Binding-site contacts:
Ligand atom C3 contacts residue ASN67 of chain 1.B at 3.8 Å.
Ligand atom C1 contacts residue THR69 of chain 1.B at 3.6 Å.
Ligand atom O6 contacts residue LEU70 of chain 1.B at 4.4 Å.
Ligand atom N2 contacts residue THR69 of chain 1.B at 4.4 Å.
Ligand atom O5 contacts residue THR69 of chain 1.B at 4.0 Å.
Ligand atom C6 contacts residue THR69 of chain 1.B at 4.4 Å.
Ligand atom C1 contacts residue ASN67 of chain 1.B at 1.4 Å.
Ligand atom C5 contacts residue ASN67 of chain 1.B at 3.7 Å.
Ligand atom O6 contacts residue THR69 of chain 1.B at 3.7 Å.
Ligand atom O7 contacts residue ASN67 of chain 1.B at 4.1 Å.
Ligand atom C2 contacts residue ASN67 of chain 1.B at 2.5 Å.
Ligand atom C4 contacts residue ASN67 of chain 1.B at 4.3 Å.
Ligand atom N2 contacts residue ASN67 of chain 1.B at 2.9 Å (h-bond).
Ligand atom C7 contacts residue ASN67 of chain 1.B at 3.7 Å.
Ligand atom O5 contacts residue ASN67 of chain 1.B at 2.4 Å (h-bond).
Ligand atom C8 contacts residue ASN67 of chain 1.B at 4.3 Å.
Ligand atom C5 contacts residue THR69 of chain 1.B at 3.8 Å.
Ligand atom C3 contacts residue THR69 of chain 1.B at 4.3 Å.
Ligand atom C2 contacts residue THR69 of chain 1.B at 4.3 Å.

A small-molecule ligand and the protein it binds are described below.
Small molecule (SMILES): CC(=O)N[C@@H]1[C@@H](O)[C@H](O)[C@@H](CO)O[C@H]1O

Sequence of chain 1.B:
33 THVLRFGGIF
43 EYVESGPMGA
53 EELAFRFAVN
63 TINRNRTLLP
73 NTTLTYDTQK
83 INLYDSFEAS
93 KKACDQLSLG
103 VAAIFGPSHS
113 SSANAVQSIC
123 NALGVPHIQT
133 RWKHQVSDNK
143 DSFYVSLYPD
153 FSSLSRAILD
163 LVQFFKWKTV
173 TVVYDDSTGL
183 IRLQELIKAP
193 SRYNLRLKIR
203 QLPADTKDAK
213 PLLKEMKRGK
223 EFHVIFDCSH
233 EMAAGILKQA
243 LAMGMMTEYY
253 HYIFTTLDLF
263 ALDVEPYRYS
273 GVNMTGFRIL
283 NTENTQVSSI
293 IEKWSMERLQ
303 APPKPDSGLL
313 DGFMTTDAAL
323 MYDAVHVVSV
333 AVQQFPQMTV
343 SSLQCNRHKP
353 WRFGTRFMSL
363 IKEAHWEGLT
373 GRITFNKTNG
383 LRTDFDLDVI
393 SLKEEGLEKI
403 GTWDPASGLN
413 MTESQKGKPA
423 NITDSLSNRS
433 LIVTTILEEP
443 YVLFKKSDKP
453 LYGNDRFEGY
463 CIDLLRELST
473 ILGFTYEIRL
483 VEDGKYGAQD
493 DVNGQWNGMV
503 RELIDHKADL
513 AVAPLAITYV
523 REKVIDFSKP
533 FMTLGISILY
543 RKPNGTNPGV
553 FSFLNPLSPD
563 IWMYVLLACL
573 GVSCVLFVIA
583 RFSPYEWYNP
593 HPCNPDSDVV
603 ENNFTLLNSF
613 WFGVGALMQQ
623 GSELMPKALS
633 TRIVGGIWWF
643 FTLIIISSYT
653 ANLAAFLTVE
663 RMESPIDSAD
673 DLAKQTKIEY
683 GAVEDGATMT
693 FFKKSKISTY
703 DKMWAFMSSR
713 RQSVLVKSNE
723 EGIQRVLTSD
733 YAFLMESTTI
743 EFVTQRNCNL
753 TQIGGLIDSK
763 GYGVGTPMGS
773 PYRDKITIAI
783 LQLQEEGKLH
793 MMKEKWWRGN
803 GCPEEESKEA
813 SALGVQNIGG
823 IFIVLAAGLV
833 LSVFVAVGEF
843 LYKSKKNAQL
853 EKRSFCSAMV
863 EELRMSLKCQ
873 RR